Sequence of chain 1.B:
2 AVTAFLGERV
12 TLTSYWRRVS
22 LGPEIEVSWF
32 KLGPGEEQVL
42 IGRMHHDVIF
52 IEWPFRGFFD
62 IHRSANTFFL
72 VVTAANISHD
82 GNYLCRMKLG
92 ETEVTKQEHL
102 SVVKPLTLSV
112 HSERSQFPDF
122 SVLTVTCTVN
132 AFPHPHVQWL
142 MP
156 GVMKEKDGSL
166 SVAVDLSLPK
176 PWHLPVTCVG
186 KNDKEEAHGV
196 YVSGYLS

The small molecule below binds the protein below.
Small molecule (SMILES): CC(=O)N[C@H]1[C@H](O[C@H]2[C@H](O)[C@@H](NC(C)=O)CO[C@@H]2CO)O[C@H](CO)[C@@H](O[C@@H]2O[C@H](CO)[C@@H](O)[C@H](O)[C@@H]2O)[C@@H]1O

Binding-site contacts:
Ligand atom N2 contacts residue PRO55 of chain 1.B at 2.8 Å (h-bond).
Ligand atom O6 contacts residue PHE59 of chain 1.B at 4.0 Å.
Ligand atom C1 contacts residue PRO55 of chain 1.B at 4.1 Å (hydrophobic).
Ligand atom C4 contacts residue PHE59 of chain 1.B at 3.9 Å (hydrophobic).
Ligand atom O5 contacts residue PHE59 of chain 1.B at 3.6 Å.
Ligand atom C8 contacts residue PRO55 of chain 1.B at 3.7 Å (hydrophobic).
Ligand atom C5 contacts residue HIS80 of chain 1.B at 3.9 Å.
Ligand atom O6 contacts residue HIS80 of chain 1.B at 2.9 Å (h-bond).
Ligand atom O5 contacts residue SER79 of chain 1.B at 3.6 Å.
Ligand atom C1 contacts residue PHE59 of chain 1.B at 4.1 Å (hydrophobic).
Ligand atom O3 contacts residue PRO55 of chain 1.B at 4.0 Å.
Ligand atom O5 contacts residue ASN77 of chain 1.B at 2.3 Å (h-bond).
Ligand atom C7 contacts residue PRO55 of chain 1.B at 3.7 Å (hydrophobic).
Ligand atom C1 contacts residue HIS80 of chain 1.B at 3.8 Å.
Ligand atom C3 contacts residue ASN77 of chain 1.B at 3.9 Å.
Ligand atom C6 contacts residue HIS80 of chain 1.B at 3.8 Å.
Ligand atom C7 contacts residue ASN77 of chain 1.B at 3.5 Å.
Ligand atom C5 contacts residue PHE59 of chain 1.B at 4.0 Å (hydrophobic).
Ligand atom C8 contacts residue PHE56 of chain 1.B at 3.7 Å (hydrophobic).
Ligand atom C5 contacts residue SER79 of chain 1.B at 3.9 Å.
Ligand atom C1 contacts residue SER79 of chain 1.B at 3.3 Å.
Ligand atom C2 contacts residue ASN77 of chain 1.B at 2.5 Å.
Ligand atom N2 contacts residue ASN77 of chain 1.B at 3.0 Å (h-bond).
Ligand atom C1 contacts residue ASN77 of chain 1.B at 1.5 Å.
Ligand atom O6 contacts residue SER79 of chain 1.B at 4.2 Å.
Ligand atom O6 contacts residue PHE56 of chain 1.B at 4.1 Å.
Ligand atom C6 contacts residue PRO55 of chain 1.B at 4.3 Å (hydrophobic).
Ligand atom C4 contacts residue ASN77 of chain 1.B at 4.2 Å.
Ligand atom O6 contacts residue PHE60 of chain 1.B at 3.7 Å.
Ligand atom C2 contacts residue PRO55 of chain 1.B at 3.7 Å (hydrophobic).
Ligand atom C6 contacts residue PHE59 of chain 1.B at 3.6 Å (hydrophobic).
Ligand atom C2 contacts residue SER79 of chain 1.B at 4.5 Å.
Ligand atom C2 contacts residue PHE59 of chain 1.B at 4.3 Å (hydrophobic).
Ligand atom O5 contacts residue HIS80 of chain 1.B at 3.1 Å (h-bond).
Ligand atom C5 contacts residue ASN77 of chain 1.B at 3.6 Å.
Ligand atom C3 contacts residue PRO55 of chain 1.B at 3.7 Å (hydrophobic).
Ligand atom O7 contacts residue ASN77 of chain 1.B at 3.5 Å (h-bond).